Sequence of chain 1.A:
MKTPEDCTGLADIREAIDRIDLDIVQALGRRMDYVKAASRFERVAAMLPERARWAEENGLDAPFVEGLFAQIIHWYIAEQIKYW

Sequence of chain 1.B:
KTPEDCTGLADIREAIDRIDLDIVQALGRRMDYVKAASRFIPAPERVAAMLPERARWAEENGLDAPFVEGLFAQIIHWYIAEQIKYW

Binding-site contacts:
Ligand atom CA contacts residue ARG31 of chain 1.B at 4.4 Å.
Ligand atom CA contacts residue VAL35 of chain 1.B at 3.9 Å (hydrophobic).
Ligand atom CB contacts residue ILE17 of chain 1.A at 3.8 Å (hydrophobic).
Ligand atom OXT contacts residue TYR86 of chain 1.B at 3.8 Å.
Ligand atom CB contacts residue PRO49 of chain 1.B at 3.8 Å (hydrophobic).
Ligand atom OXT contacts residue ILE83 of chain 1.B at 3.1 Å.
Ligand atom O contacts residue ARG31 of chain 1.B at 2.9 Å (salt-bridge).
Ligand atom O contacts residue ILE17 of chain 1.A at 4.0 Å.
Ligand atom C contacts residue VAL35 of chain 1.B at 4.2 Å (hydrophobic).
Ligand atom O3 contacts residue VAL35 of chain 1.B at 3.8 Å.
Ligand atom OXT contacts residue ILE82 of chain 1.B at 4.5 Å.
Ligand atom O3 contacts residue ILE87 of chain 1.B at 4.1 Å.
Ligand atom CA contacts residue PRO49 of chain 1.B at 3.6 Å (hydrophobic).
Ligand atom O3 contacts residue PRO49 of chain 1.B at 3.2 Å.
Ligand atom OXT contacts residue ARG31 of chain 1.B at 3.0 Å (salt-bridge).
Ligand atom O3 contacts residue TYR86 of chain 1.B at 4.4 Å.
Ligand atom CB contacts residue VAL35 of chain 1.B at 4.1 Å (hydrophobic).
Ligand atom CA contacts residue GLN90 of chain 1.B at 4.3 Å.
Ligand atom C contacts residue PRO49 of chain 1.B at 4.3 Å (hydrophobic).
Ligand atom C contacts residue ARG31 of chain 1.B at 3.3 Å.
Ligand atom O contacts residue MET57 of chain 1.B at 3.5 Å.
Ligand atom C contacts residue ILE83 of chain 1.B at 3.9 Å (hydrophobic).
Ligand atom O3 contacts residue GLN90 of chain 1.B at 3.3 Å (h-bond).
Ligand atom O contacts residue ILE83 of chain 1.B at 4.3 Å.

The small molecule below binds the protein below.
Small molecule (SMILES): CC(=O)C(=O)O